Binding-site contacts:
Ligand atom C contacts residue SER84 of chain 1.E at 3.2 Å.
Ligand atom C2A contacts residue ASN86 of chain 1.E at 3.3 Å.
Ligand atom OP2 contacts residue THR197 of chain 1.E at 3.2 Å.
Ligand atom OXT contacts residue THR87 of chain 1.E at 3.0 Å (h-bond).
Ligand atom N1 contacts residue PRO313 of chain 1.E at 3.2 Å.
Ligand atom OP3 contacts residue GLY193 of chain 1.E at 3.1 Å (h-bond).
Ligand atom C6 contacts residue PRO313 of chain 1.E at 3.4 Å (hydrophobic).
Ligand atom OP1 contacts residue LYS56 of chain 1.E at 3.1 Å (salt-bridge).
Ligand atom O3A contacts residue ASN86 of chain 1.E at 2.8 Å (h-bond).
Ligand atom C4 contacts residue GLY243 of chain 1.E at 3.1 Å.
Ligand atom P contacts residue THR194 of chain 1.E at 3.4 Å.
Ligand atom N1 contacts residue SER287 of chain 1.E at 2.8 Å (h-bond).
Ligand atom C2 contacts residue SER287 of chain 1.E at 3.4 Å.
Ligand atom OP3 contacts residue THR197 of chain 1.E at 3.4 Å.
Ligand atom C2A contacts residue TYR319 of chain 1.E at 3.5 Å (hydrophobic).
Ligand atom OXT contacts residue SER84 of chain 1.E at 3.3 Å (h-bond).
Ligand atom C4A contacts residue GLY243 of chain 1.E at 3.2 Å.
Ligand atom O contacts residue THR87 of chain 1.E at 3.3 Å (h-bond).
Ligand atom C2A contacts residue ASP314 of chain 1.E at 3.3 Å.
Ligand atom OP2 contacts residue LYS56 of chain 1.E at 2.5 Å (salt-bridge).
Ligand atom OXT contacts residue THR83 of chain 1.E at 3.1 Å (h-bond).
Ligand atom C2A contacts residue SER287 of chain 1.E at 3.2 Å.
Ligand atom C contacts residue THR83 of chain 1.E at 3.2 Å.
Ligand atom C3 contacts residue GLY243 of chain 1.E at 3.4 Å.
Ligand atom P contacts residue LYS56 of chain 1.E at 3.3 Å.
Ligand atom O contacts residue THR83 of chain 1.E at 2.8 Å (h-bond).
Ligand atom CA contacts residue SER84 of chain 1.E at 3.0 Å.
Ligand atom CB contacts residue TYR246 of chain 1.E at 3.2 Å (hydrophobic).
Ligand atom N contacts residue GLY243 of chain 1.E at 3.3 Å (h-bond).
Ligand atom CB contacts residue THR194 of chain 1.E at 3.4 Å.
Ligand atom OP2 contacts residue THR194 of chain 1.E at 3.4 Å (h-bond).
Ligand atom C5 contacts residue GLY243 of chain 1.E at 3.3 Å.
Ligand atom OP3 contacts residue GLY195 of chain 1.E at 3.2 Å (h-bond).
Ligand atom O3A contacts residue SER84 of chain 1.E at 3.4 Å (h-bond).
Ligand atom N contacts residue SER84 of chain 1.E at 2.9 Å (h-bond).
Ligand atom OP1 contacts residue THR194 of chain 1.E at 2.5 Å (h-bond).
Ligand atom O contacts residue GLN159 of chain 1.E at 2.6 Å (h-bond).
Ligand atom C6 contacts residue ILE244 of chain 1.E at 3.5 Å (hydrophobic).
Ligand atom C5A contacts residue GLY193 of chain 1.E at 3.4 Å.
Ligand atom OP1 contacts residue GLY193 of chain 1.E at 3.3 Å.

Sequence of chain 1.E:
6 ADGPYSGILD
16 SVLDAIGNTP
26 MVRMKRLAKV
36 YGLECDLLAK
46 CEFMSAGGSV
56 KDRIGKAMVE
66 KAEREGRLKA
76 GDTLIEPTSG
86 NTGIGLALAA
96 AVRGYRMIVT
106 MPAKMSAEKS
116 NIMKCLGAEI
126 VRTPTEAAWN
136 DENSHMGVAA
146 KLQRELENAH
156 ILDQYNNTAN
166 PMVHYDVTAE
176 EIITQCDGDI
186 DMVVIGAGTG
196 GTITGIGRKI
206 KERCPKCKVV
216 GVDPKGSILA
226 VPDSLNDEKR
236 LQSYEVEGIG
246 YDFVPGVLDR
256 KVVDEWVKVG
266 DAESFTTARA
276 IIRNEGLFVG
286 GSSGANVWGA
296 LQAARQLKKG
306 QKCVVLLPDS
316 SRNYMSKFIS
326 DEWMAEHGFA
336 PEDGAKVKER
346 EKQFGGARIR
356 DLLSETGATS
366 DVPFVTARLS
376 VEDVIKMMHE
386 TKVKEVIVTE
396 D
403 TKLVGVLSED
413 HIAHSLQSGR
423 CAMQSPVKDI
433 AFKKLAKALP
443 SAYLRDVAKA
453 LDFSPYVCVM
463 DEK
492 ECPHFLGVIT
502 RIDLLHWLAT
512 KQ

The small molecule below binds the protein below.
Small molecule (SMILES): C=C(NCc1c(COP(=O)(O)O)cnc(C)c1O)C(=O)O